Sequence of chain 1.A:
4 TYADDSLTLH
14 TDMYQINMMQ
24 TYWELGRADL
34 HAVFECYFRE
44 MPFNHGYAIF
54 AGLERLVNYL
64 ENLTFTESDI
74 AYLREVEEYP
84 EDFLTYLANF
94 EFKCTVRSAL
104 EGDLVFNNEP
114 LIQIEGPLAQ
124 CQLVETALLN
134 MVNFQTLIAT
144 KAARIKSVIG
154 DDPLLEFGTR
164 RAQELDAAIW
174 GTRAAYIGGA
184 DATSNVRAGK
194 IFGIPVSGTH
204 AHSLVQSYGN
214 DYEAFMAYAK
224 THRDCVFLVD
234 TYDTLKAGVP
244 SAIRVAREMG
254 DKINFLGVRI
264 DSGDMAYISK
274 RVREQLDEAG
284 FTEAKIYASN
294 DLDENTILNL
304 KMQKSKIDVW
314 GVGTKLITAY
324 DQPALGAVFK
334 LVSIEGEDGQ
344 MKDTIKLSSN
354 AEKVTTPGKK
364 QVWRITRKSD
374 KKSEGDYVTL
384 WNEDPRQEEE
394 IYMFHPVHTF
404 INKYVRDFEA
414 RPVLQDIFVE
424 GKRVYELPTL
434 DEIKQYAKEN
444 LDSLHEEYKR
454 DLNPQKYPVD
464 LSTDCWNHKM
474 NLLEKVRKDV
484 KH

The small molecule below binds the protein below.
Small molecule (SMILES): O=C(O)c1cccnc1

Sequence of chain 2.A:
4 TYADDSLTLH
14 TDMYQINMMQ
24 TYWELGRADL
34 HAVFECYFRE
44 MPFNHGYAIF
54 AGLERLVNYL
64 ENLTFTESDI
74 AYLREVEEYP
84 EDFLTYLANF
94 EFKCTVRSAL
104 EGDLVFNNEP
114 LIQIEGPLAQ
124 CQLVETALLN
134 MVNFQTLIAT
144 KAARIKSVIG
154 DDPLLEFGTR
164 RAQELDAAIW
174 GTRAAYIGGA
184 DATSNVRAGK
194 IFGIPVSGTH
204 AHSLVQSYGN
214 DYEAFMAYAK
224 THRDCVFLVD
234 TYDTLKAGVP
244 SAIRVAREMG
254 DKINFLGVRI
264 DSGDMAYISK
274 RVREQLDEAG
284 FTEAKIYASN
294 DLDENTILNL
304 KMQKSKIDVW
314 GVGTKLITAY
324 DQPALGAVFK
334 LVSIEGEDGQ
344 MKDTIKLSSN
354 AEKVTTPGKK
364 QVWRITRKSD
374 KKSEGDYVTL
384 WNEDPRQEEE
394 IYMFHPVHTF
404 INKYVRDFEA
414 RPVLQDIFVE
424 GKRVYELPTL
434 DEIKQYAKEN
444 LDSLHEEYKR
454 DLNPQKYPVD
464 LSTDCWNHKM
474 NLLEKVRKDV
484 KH

Binding-site contacts:
Ligand atom C2 contacts residue PHE160 of chain 1.A at 3.6 Å (hydrophobic).
Ligand atom O2 contacts residue THR202 of chain 1.A at 2.9 Å (h-bond).
Ligand atom C5 contacts residue ASP15 of chain 2.A at 4.0 Å.
Ligand atom C3 contacts residue SER187 of chain 1.A at 3.9 Å.
Ligand atom C4 contacts residue ASP15 of chain 2.A at 3.5 Å.
Ligand atom C5 contacts residue ARG163 of chain 1.A at 3.3 Å.
Ligand atom N contacts residue ARG262 of chain 1.A at 4.1 Å.
Ligand atom C4 contacts residue ARG163 of chain 1.A at 3.9 Å.
Ligand atom C3 contacts residue TYR17 of chain 2.A at 4.3 Å (hydrophobic).
Ligand atom C6 contacts residue THR202 of chain 1.A at 3.7 Å.
Ligand atom O2 contacts residue SER200 of chain 1.A at 4.3 Å.
Ligand atom N contacts residue ARG163 of chain 1.A at 3.7 Å.
Ligand atom C5 contacts residue TYR17 of chain 2.A at 4.4 Å (hydrophobic).
Ligand atom O1 contacts residue GLY201 of chain 1.A at 4.5 Å.
Ligand atom O1 contacts residue ARG262 of chain 1.A at 3.1 Å (salt-bridge).
Ligand atom C6 contacts residue GLY201 of chain 1.A at 4.3 Å.
Ligand atom C3 contacts residue ASP15 of chain 2.A at 4.1 Å.
Ligand atom N contacts residue PHE160 of chain 1.A at 4.4 Å.
Ligand atom C5 contacts residue PHE160 of chain 1.A at 3.6 Å (hydrophobic).
Ligand atom C2 contacts residue ARG262 of chain 1.A at 4.4 Å.
Ligand atom O2 contacts residue PHE160 of chain 1.A at 3.8 Å.
Ligand atom C1 contacts residue ARG163 of chain 1.A at 4.5 Å.
Ligand atom O1 contacts residue HIS203 of chain 1.A at 4.3 Å.
Ligand atom C6 contacts residue ARG262 of chain 1.A at 4.0 Å.
Ligand atom O2 contacts residue TYR17 of chain 2.A at 3.4 Å.
Ligand atom C1 contacts residue ARG262 of chain 1.A at 3.6 Å.
Ligand atom C6 contacts residue PHE160 of chain 1.A at 3.5 Å (hydrophobic).
Ligand atom O1 contacts residue THR202 of chain 1.A at 2.7 Å (h-bond).
Ligand atom O1 contacts residue TYR17 of chain 2.A at 3.6 Å.
Ligand atom C2 contacts residue TYR17 of chain 2.A at 3.5 Å (hydrophobic).
Ligand atom C3 contacts residue PHE160 of chain 1.A at 3.6 Å (hydrophobic).
Ligand atom C4 contacts residue SER187 of chain 1.A at 3.9 Å.
Ligand atom C1 contacts residue PHE160 of chain 1.A at 4.0 Å (hydrophobic).
Ligand atom C1 contacts residue TYR17 of chain 2.A at 3.4 Å (hydrophobic).
Ligand atom O1 contacts residue PHE160 of chain 1.A at 3.7 Å.
Ligand atom N contacts residue TYR17 of chain 2.A at 3.9 Å.
Ligand atom C6 contacts residue TYR17 of chain 2.A at 3.2 Å (hydrophobic).
Ligand atom C4 contacts residue PHE160 of chain 1.A at 3.6 Å (hydrophobic).
Ligand atom O2 contacts residue GLY201 of chain 1.A at 3.1 Å.